Sequence of chain 1.A:
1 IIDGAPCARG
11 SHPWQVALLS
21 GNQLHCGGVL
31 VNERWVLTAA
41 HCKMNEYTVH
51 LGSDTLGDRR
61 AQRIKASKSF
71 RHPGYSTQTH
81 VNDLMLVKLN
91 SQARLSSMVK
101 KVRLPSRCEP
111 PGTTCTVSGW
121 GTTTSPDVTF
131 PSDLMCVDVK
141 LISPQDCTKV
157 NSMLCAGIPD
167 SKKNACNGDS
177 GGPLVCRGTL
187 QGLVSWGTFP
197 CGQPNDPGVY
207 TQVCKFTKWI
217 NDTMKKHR

A protein and the small-molecule ligand that binds it are described below.
Small molecule (SMILES): COc1ccc(CCNC(=O)[C@@H]2CCCN2C(=O)NCc2cccc3ccccc23)cc1

Binding-site contacts:
Ligand atom C22 contacts residue GLY193 of chain 1.A at 3.5 Å.
Ligand atom C7 contacts residue HIS41 of chain 1.A at 3.5 Å.
Ligand atom C23 contacts residue ALA171 of chain 1.A at 3.6 Å (hydrophobic).
Ligand atom C8 contacts residue HIS41 of chain 1.A at 3.6 Å.
Ligand atom C2 contacts residue HIS25 of chain 1.A at 3.8 Å.
Ligand atom C23 contacts residue GLY193 of chain 1.A at 3.5 Å.
Ligand atom C3 contacts residue GLY174 of chain 1.A at 3.4 Å.
Ligand atom C18 contacts residue GLY193 of chain 1.A at 3.6 Å.
Ligand atom C15 contacts residue CYS197 of chain 1.A at 3.5 Å (hydrophobic).
Ligand atom N1 contacts residue GLY174 of chain 1.A at 3.5 Å (h-bond).
Ligand atom O9 contacts residue GLY174 of chain 1.A at 3.5 Å (h-bond).
Ligand atom N1 contacts residue HIS25 of chain 1.A at 2.8 Å (h-bond).
Ligand atom C6 contacts residue CYS26 of chain 1.A at 3.7 Å (hydrophobic).
Ligand atom C21 contacts residue ALA171 of chain 1.A at 3.7 Å (hydrophobic).
Ligand atom O11 contacts residue GLY174 of chain 1.A at 2.7 Å (h-bond).
Ligand atom C13 contacts residue SER191 of chain 1.A at 3.7 Å.
Ligand atom O11 contacts residue ASN173 of chain 1.A at 3.6 Å.
Ligand atom C4 contacts residue HIS25 of chain 1.A at 3.4 Å.
Ligand atom O11 contacts residue ASP175 of chain 1.A at 3.4 Å (salt-bridge).
Ligand atom O11 contacts residue CYS172 of chain 1.A at 3.6 Å.
Ligand atom C28 contacts residue GLN23 of chain 1.A at 3.4 Å.
Ligand atom C17 contacts residue ASN173 of chain 1.A at 3.5 Å.
Ligand atom C3 contacts residue HIS25 of chain 1.A at 3.6 Å.
Ligand atom C20 contacts residue TRP192 of chain 1.A at 3.6 Å (hydrophobic).
Ligand atom C10 contacts residue SER176 of chain 1.A at 3.1 Å.
Ligand atom O11 contacts residue SER176 of chain 1.A at 3.1 Å (h-bond).
Ligand atom C21 contacts residue TRP192 of chain 1.A at 3.6 Å (hydrophobic).
Ligand atom N12 contacts residue SER176 of chain 1.A at 3.4 Å.
Ligand atom C23 contacts residue THR194 of chain 1.A at 3.7 Å.
Ligand atom C28 contacts residue PHE130 of chain 1.A at 3.6 Å (hydrophobic).
Ligand atom C2 contacts residue GLY174 of chain 1.A at 3.7 Å.
Ligand atom C19 contacts residue GLY193 of chain 1.A at 3.8 Å.
Ligand atom C16 contacts residue ASN173 of chain 1.A at 3.4 Å.
Ligand atom N5 contacts residue SER176 of chain 1.A at 3.4 Å.
Ligand atom C15 contacts residue GLY193 of chain 1.A at 3.7 Å.
Ligand atom C22 contacts residue ALA171 of chain 1.A at 3.3 Å (hydrophobic).
Ligand atom C6 contacts residue HIS25 of chain 1.A at 3.7 Å.
Ligand atom C7 contacts residue SER176 of chain 1.A at 3.8 Å.
Ligand atom O9 contacts residue ASN173 of chain 1.A at 3.1 Å (h-bond).
Ligand atom C21 contacts residue GLY193 of chain 1.A at 3.7 Å.